A protein and the small-molecule ligand that binds it are described below.
Small molecule (SMILES): Cn1c(=O)c2[nH]cnc2n(C)c1=O

Sequence of chain 1.B:
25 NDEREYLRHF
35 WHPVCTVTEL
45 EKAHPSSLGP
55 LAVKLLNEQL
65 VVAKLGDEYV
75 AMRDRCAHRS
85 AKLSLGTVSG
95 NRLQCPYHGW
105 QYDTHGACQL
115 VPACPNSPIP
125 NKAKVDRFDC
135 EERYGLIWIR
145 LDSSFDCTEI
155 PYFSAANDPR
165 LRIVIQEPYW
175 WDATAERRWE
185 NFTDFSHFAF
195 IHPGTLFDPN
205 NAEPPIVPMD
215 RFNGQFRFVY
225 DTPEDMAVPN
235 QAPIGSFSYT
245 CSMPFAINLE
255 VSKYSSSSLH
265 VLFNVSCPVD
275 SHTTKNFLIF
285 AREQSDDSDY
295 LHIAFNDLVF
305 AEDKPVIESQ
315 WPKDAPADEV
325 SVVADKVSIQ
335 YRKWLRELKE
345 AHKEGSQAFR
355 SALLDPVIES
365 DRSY

Binding-site contacts:
Ligand atom N3 contacts residue LEU266 of chain 1.B at 3.6 Å.
Ligand atom C6 contacts residue PHE186 of chain 1.B at 3.9 Å (hydrophobic).
Ligand atom O2 contacts residue PHE241 of chain 1.B at 4.2 Å.
Ligand atom O2 contacts residue PHE192 of chain 1.B at 4.0 Å.
Ligand atom N9 contacts residue ASN300 of chain 1.B at 4.0 Å.
Ligand atom C4 contacts residue LEU266 of chain 1.B at 3.4 Å (hydrophobic).
Ligand atom O2 contacts residue LEU253 of chain 1.B at 4.0 Å.
Ligand atom C4 contacts residue LEU200 of chain 1.B at 4.2 Å (hydrophobic).
Ligand atom C8 contacts residue PRO237 of chain 1.B at 4.1 Å (hydrophobic).
Ligand atom C6 contacts residue LEU266 of chain 1.B at 4.4 Å (hydrophobic).
Ligand atom C3 contacts residue PRO237 of chain 1.B at 3.3 Å (hydrophobic).
Ligand atom C8 contacts residue PHE299 of chain 1.B at 3.7 Å (hydrophobic).
Ligand atom O2 contacts residue PHE186 of chain 1.B at 4.4 Å.
Ligand atom N7 contacts residue ASN300 of chain 1.B at 3.4 Å (h-bond).
Ligand atom C3 contacts residue LEU266 of chain 1.B at 3.9 Å (hydrophobic).
Ligand atom C2 contacts residue LEU200 of chain 1.B at 4.2 Å (hydrophobic).
Ligand atom N9 contacts residue PRO237 of chain 1.B at 3.4 Å.
Ligand atom C8 contacts residue LEU266 of chain 1.B at 4.1 Å (hydrophobic).
Ligand atom C2 contacts residue LEU266 of chain 1.B at 4.2 Å (hydrophobic).
Ligand atom N9 contacts residue LEU200 of chain 1.B at 4.2 Å.
Ligand atom N9 contacts residue LEU266 of chain 1.B at 3.5 Å.
Ligand atom C5 contacts residue VAL303 of chain 1.B at 4.0 Å (hydrophobic).
Ligand atom O6 contacts residue VAL303 of chain 1.B at 3.6 Å.
Ligand atom C5 contacts residue LEU200 of chain 1.B at 4.4 Å (hydrophobic).
Ligand atom N9 contacts residue PHE299 of chain 1.B at 3.9 Å.
Ligand atom C8 contacts residue VAL303 of chain 1.B at 4.3 Å (hydrophobic).
Ligand atom C8 contacts residue ASN300 of chain 1.B at 2.9 Å.
Ligand atom N7 contacts residue LEU266 of chain 1.B at 4.2 Å.
Ligand atom C3 contacts residue LEU200 of chain 1.B at 4.0 Å (hydrophobic).
Ligand atom N3 contacts residue LEU200 of chain 1.B at 4.1 Å.
Ligand atom O6 contacts residue PHE186 of chain 1.B at 3.5 Å.
Ligand atom N1 contacts residue LEU200 of chain 1.B at 4.4 Å.
Ligand atom C6 contacts residue VAL303 of chain 1.B at 3.9 Å (hydrophobic).
Ligand atom O6 contacts residue PHE304 of chain 1.B at 3.6 Å.
Ligand atom C5 contacts residue LEU266 of chain 1.B at 3.9 Å (hydrophobic).
Ligand atom C3 contacts residue PHE241 of chain 1.B at 3.9 Å (hydrophobic).
Ligand atom N7 contacts residue VAL303 of chain 1.B at 4.0 Å.
Ligand atom C3 contacts residue LEU253 of chain 1.B at 4.4 Å (hydrophobic).
Ligand atom C1 contacts residue PHE186 of chain 1.B at 3.4 Å (hydrophobic).
Ligand atom N1 contacts residue PHE186 of chain 1.B at 3.9 Å.